Sequence of chain 1.A:
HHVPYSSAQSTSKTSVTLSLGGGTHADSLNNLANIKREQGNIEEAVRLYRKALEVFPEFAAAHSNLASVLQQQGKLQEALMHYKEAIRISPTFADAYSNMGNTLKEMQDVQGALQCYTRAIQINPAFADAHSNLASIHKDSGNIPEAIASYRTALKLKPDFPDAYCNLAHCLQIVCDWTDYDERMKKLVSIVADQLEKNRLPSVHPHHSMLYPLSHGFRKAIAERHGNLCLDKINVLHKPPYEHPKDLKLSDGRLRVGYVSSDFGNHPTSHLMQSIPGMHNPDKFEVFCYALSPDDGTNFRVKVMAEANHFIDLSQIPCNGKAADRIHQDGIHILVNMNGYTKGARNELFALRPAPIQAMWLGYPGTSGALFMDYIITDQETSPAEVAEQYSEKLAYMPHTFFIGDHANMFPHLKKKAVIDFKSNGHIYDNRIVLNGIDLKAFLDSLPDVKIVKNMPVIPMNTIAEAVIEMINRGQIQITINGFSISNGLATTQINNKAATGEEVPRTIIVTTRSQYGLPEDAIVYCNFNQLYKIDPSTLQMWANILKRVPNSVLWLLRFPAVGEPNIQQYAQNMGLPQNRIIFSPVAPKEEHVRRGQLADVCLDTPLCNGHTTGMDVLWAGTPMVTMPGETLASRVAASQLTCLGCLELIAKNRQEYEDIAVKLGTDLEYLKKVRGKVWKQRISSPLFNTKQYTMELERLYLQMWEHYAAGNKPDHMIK

Binding-site contacts:
Ligand atom C2 contacts residue LYS109 of chain 1.A at 4.5 Å.
Ligand atom O3 contacts residue GLN112 of chain 1.A at 3.8 Å.
Ligand atom O5 contacts residue LYS109 of chain 1.A at 3.5 Å.
Ligand atom C6 contacts residue VAL114 of chain 1.A at 4.1 Å (hydrophobic).
Ligand atom O6 contacts residue LYS109 of chain 1.A at 4.0 Å.
Ligand atom O5 contacts residue LYS347 of chain 1.A at 4.4 Å.
Ligand atom C5 contacts residue SER14 of chain 1.A at 3.2 Å.
Ligand atom O6 contacts residue VAL114 of chain 1.A at 4.1 Å.
Ligand atom C6 contacts residue SER14 of chain 1.A at 4.5 Å.
Ligand atom C1 contacts residue SER14 of chain 1.A at 0.8 Å.
Ligand atom O6 contacts residue ASP144 of chain 1.A at 3.5 Å (salt-bridge).
Ligand atom C7 contacts residue SER14 of chain 1.A at 3.3 Å.
Ligand atom C4 contacts residue SER14 of chain 1.A at 3.5 Å.
Ligand atom C3 contacts residue SER14 of chain 1.A at 2.9 Å.
Ligand atom C4 contacts residue LYS109 of chain 1.A at 3.3 Å.
Ligand atom C4 contacts residue GLN112 of chain 1.A at 4.0 Å.
Ligand atom O3 contacts residue GLU110 of chain 1.A at 3.7 Å.
Ligand atom C3 contacts residue GLN112 of chain 1.A at 4.3 Å.
Ligand atom N2 contacts residue SER14 of chain 1.A at 2.0 Å (h-bond).
Ligand atom O4 contacts residue LYS109 of chain 1.A at 3.5 Å (salt-bridge).
Ligand atom O5 contacts residue SER14 of chain 1.A at 2.1 Å (h-bond).
Ligand atom O7 contacts residue GLU110 of chain 1.A at 4.4 Å.
Ligand atom C3 contacts residue LYS109 of chain 1.A at 4.2 Å.
Ligand atom O7 contacts residue SER14 of chain 1.A at 4.0 Å.
Ligand atom C1 contacts residue LYS347 of chain 1.A at 4.3 Å.
Ligand atom C5 contacts residue LYS109 of chain 1.A at 4.3 Å.
Ligand atom C5 contacts residue LYS347 of chain 1.A at 4.0 Å.
Ligand atom C8 contacts residue SER14 of chain 1.A at 3.2 Å.
Ligand atom O4 contacts residue GLN112 of chain 1.A at 2.7 Å (h-bond).
Ligand atom O5 contacts residue ASP144 of chain 1.A at 3.9 Å.
Ligand atom C1 contacts residue LYS109 of chain 1.A at 4.2 Å.
Ligand atom C2 contacts residue SER14 of chain 1.A at 1.6 Å.
Ligand atom O3 contacts residue SER14 of chain 1.A at 4.1 Å.
Ligand atom O3 contacts residue LYS109 of chain 1.A at 4.0 Å.
Ligand atom C6 contacts residue LYS109 of chain 1.A at 4.4 Å.

The protein below binds the small molecule below.
Small molecule (SMILES): CC(=O)N[C@@H]1[C@@H](O)[C@H](O)[C@@H](CO)O[C@H]1O